A protein and the small-molecule ligand that binds it are described below.
Small molecule (SMILES): Cc1onc(C(=O)O)c1CC(N)C(=O)O

Sequence of chain 2.C:
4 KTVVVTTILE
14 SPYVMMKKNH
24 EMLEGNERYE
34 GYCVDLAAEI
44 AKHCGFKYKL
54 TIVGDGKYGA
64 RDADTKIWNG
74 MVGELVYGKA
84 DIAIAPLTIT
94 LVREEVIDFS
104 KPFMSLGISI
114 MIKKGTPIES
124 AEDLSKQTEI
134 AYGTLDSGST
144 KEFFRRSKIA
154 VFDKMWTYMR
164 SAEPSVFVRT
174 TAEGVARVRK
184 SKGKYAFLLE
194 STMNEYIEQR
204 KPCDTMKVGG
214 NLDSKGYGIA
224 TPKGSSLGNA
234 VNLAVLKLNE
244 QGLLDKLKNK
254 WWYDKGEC

Binding-site contacts:
Ligand atom C4 contacts residue GLU193 of chain 2.C at 3.3 Å.
Ligand atom O5 contacts residue SER142 of chain 2.C at 2.8 Å (h-bond).
Ligand atom O3 contacts residue GLU193 of chain 2.C at 3.4 Å (salt-bridge).
Ligand atom N2 contacts residue THR91 of chain 2.C at 2.7 Å (h-bond).
Ligand atom C8 contacts residue GLU193 of chain 2.C at 3.8 Å.
Ligand atom O4 contacts residue THR91 of chain 2.C at 2.7 Å (h-bond).
Ligand atom O5 contacts residue ARG96 of chain 2.C at 2.8 Å (salt-bridge).
Ligand atom O2 contacts residue THR143 of chain 2.C at 3.3 Å (h-bond).
Ligand atom O1 contacts residue LEU192 of chain 2.C at 3.6 Å.
Ligand atom C3 contacts residue GLU193 of chain 2.C at 3.2 Å.
Ligand atom C6 contacts residue GLU193 of chain 2.C at 3.5 Å.
Ligand atom N2 contacts residue TYR220 of chain 2.C at 3.4 Å.
Ligand atom C5 contacts residue TYR61 of chain 2.C at 3.7 Å (hydrophobic).
Ligand atom O2 contacts residue GLY141 of chain 2.C at 4.0 Å.
Ligand atom O2 contacts residue SER142 of chain 2.C at 3.7 Å.
Ligand atom O4 contacts residue LEU90 of chain 2.C at 3.5 Å.
Ligand atom C7 contacts residue SER142 of chain 2.C at 3.4 Å.
Ligand atom C7 contacts residue ARG96 of chain 2.C at 3.3 Å.
Ligand atom C7 contacts residue TYR61 of chain 2.C at 3.7 Å (hydrophobic).
Ligand atom O1 contacts residue THR143 of chain 2.C at 2.6 Å (h-bond).
Ligand atom C7 contacts residue THR91 of chain 2.C at 3.6 Å.
Ligand atom O4 contacts residue ARG96 of chain 2.C at 2.8 Å (salt-bridge).
Ligand atom O5 contacts residue GLY141 of chain 2.C at 3.1 Å.
Ligand atom O3 contacts residue MET196 of chain 2.C at 3.3 Å.
Ligand atom C8 contacts residue TYR61 of chain 2.C at 3.2 Å (hydrophobic).
Ligand atom C1 contacts residue THR143 of chain 2.C at 3.2 Å.
Ligand atom C6 contacts residue THR91 of chain 2.C at 3.3 Å.
Ligand atom N2 contacts residue GLU193 of chain 2.C at 2.7 Å (salt-bridge).
Ligand atom C2 contacts residue GLU193 of chain 2.C at 3.5 Å.
Ligand atom N2 contacts residue PRO89 of chain 2.C at 2.8 Å (h-bond).
Ligand atom C6 contacts residue SER142 of chain 2.C at 3.4 Å.
Ligand atom C8 contacts residue PRO89 of chain 2.C at 3.7 Å (hydrophobic).
Ligand atom N1 contacts residue GLU193 of chain 2.C at 3.4 Å (salt-bridge).
Ligand atom O5 contacts residue TYR61 of chain 2.C at 3.4 Å.
Ligand atom O1 contacts residue GLU193 of chain 2.C at 3.7 Å.
Ligand atom O4 contacts residue PRO89 of chain 2.C at 3.6 Å.
Ligand atom C8 contacts residue TYR220 of chain 2.C at 3.8 Å (hydrophobic).
Ligand atom O4 contacts residue TYR61 of chain 2.C at 3.7 Å.
Ligand atom C5 contacts residue GLU193 of chain 2.C at 4.0 Å.
Ligand atom C6 contacts residue PRO89 of chain 2.C at 3.9 Å (hydrophobic).